Binding-site contacts:
Ligand atom C29 contacts residue HIS227 of chain 1.B at 3.4 Å.
Ligand atom C16 contacts residue THR50 of chain 1.B at 3.8 Å.
Ligand atom CL1 contacts residue MET124 of chain 1.B at 3.7 Å.
Ligand atom C18 contacts residue ALA53 of chain 1.B at 3.8 Å (hydrophobic).
Ligand atom O03 contacts residue THR50 of chain 1.B at 3.2 Å (h-bond).
Ligand atom O08 contacts residue ILE127 of chain 1.B at 3.2 Å.
Ligand atom O02 contacts residue ARG97 of chain 1.B at 3.2 Å (salt-bridge).
Ligand atom C28 contacts residue MET124 of chain 1.B at 3.9 Å (hydrophobic).
Ligand atom C03 contacts residue MET91 of chain 1.B at 3.8 Å (hydrophobic).
Ligand atom C02 contacts residue PHE107 of chain 1.B at 3.5 Å (hydrophobic).
Ligand atom O01 contacts residue PHE107 of chain 1.B at 3.8 Å.
Ligand atom C29 contacts residue GLY123 of chain 1.B at 3.6 Å.
Ligand atom C15 contacts residue MET46 of chain 1.B at 3.5 Å (hydrophobic).
Ligand atom C20 contacts residue THR50 of chain 1.B at 3.5 Å.
Ligand atom CL1 contacts residue MET231 of chain 1.B at 3.4 Å.
Ligand atom C29 contacts residue MET124 of chain 1.B at 3.5 Å (hydrophobic).
Ligand atom C10 contacts residue LEU94 of chain 1.B at 3.8 Å (hydrophobic).
Ligand atom O08 contacts residue MET91 of chain 1.B at 3.5 Å.
Ligand atom CL1 contacts residue MET46 of chain 1.B at 3.4 Å.
Ligand atom C21 contacts residue LEU247 of chain 1.B at 3.9 Å (hydrophobic).
Ligand atom CL1 contacts residue VAL121 of chain 1.B at 3.4 Å.
Ligand atom O02 contacts residue GLU56 of chain 1.B at 2.4 Å (salt-bridge).
Ligand atom C12 contacts residue GLU56 of chain 1.B at 3.4 Å.
Ligand atom O01 contacts residue LEU49 of chain 1.B at 3.8 Å.
Ligand atom C11 contacts residue GLU56 of chain 1.B at 3.3 Å.
Ligand atom O08 contacts residue GLY224 of chain 1.B at 3.3 Å.
Ligand atom C26 contacts residue MET124 of chain 1.B at 3.7 Å (hydrophobic).
Ligand atom C17 contacts residue LEU243 of chain 1.B at 3.6 Å (hydrophobic).
Ligand atom O03 contacts residue LEU243 of chain 1.B at 3.3 Å.
Ligand atom C30 contacts residue HIS227 of chain 1.B at 3.7 Å.
Ligand atom C28 contacts residue HIS227 of chain 1.B at 3.6 Å.
Ligand atom C23 contacts residue LYS232 of chain 1.B at 3.6 Å.
Ligand atom C27 contacts residue MET124 of chain 1.B at 3.6 Å (hydrophobic).
Ligand atom C28 contacts residue GLU122 of chain 1.B at 3.8 Å.
Ligand atom C10 contacts residue LEU90 of chain 1.B at 3.5 Å (hydrophobic).
Ligand atom O02 contacts residue LEU90 of chain 1.B at 3.7 Å.
Ligand atom C14 contacts residue LEU49 of chain 1.B at 3.6 Å (hydrophobic).
Ligand atom C30 contacts residue ILE127 of chain 1.B at 3.5 Å (hydrophobic).
Ligand atom C15 contacts residue THR50 of chain 1.B at 3.6 Å.
Ligand atom O07 contacts residue MET124 of chain 1.B at 3.4 Å.

The protein below binds the small molecule below.
Small molecule (SMILES): O=C(O)CCCCCCOc1ccc(C2=C(c3ccc(O)cc3)[C@@H]3C[C@@H](S(=O)(=O)Oc4cccc(Cl)c4)[C@H]2O3)cc1

Sequence of chain 1.B:
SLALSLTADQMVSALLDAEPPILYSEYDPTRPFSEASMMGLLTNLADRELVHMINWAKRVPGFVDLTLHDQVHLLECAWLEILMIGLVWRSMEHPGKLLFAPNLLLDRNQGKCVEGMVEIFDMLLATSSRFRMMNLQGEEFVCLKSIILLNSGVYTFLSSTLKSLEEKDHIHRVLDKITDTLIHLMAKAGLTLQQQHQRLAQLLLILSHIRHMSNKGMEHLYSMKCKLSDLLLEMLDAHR